Sequence of chain 1.C:
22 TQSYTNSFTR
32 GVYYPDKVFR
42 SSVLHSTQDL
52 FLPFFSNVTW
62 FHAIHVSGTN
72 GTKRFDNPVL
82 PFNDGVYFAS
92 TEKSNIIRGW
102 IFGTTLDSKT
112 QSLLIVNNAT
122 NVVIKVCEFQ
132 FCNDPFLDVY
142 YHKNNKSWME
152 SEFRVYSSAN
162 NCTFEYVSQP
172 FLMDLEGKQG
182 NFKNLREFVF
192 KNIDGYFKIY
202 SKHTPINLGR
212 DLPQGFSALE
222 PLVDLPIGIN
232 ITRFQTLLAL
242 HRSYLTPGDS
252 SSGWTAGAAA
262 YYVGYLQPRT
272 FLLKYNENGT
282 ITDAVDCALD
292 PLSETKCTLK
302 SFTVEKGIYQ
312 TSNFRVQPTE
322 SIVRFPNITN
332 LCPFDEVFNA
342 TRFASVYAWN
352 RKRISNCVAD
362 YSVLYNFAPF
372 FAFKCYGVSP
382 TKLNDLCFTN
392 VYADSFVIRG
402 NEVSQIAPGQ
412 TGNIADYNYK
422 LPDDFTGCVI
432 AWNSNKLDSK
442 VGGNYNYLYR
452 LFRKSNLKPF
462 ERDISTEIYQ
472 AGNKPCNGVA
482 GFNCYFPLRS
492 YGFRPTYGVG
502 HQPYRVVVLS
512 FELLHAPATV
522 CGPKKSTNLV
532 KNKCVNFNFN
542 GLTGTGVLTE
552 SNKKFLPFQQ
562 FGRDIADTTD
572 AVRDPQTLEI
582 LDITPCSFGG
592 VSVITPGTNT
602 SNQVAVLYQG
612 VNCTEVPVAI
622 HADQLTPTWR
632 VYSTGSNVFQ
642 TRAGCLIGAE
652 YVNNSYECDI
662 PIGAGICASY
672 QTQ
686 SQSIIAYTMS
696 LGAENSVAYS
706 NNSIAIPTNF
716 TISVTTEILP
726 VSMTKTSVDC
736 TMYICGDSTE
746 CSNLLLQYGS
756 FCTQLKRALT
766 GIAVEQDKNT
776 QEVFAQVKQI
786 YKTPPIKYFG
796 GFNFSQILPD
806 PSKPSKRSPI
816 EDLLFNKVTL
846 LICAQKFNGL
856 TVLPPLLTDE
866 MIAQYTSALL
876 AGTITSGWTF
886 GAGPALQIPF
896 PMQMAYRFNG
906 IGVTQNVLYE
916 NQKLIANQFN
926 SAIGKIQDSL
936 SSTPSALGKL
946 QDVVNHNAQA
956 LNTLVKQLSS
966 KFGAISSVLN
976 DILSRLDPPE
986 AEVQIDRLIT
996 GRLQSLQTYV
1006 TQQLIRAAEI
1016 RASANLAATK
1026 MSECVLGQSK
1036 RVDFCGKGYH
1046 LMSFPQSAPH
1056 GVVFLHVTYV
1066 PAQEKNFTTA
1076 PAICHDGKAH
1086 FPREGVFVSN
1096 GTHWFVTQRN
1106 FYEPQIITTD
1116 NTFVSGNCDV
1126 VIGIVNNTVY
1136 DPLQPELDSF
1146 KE

A protein and the small-molecule ligand that binds it are described below.
Small molecule (SMILES): CC(=O)N[C@@H]1[C@@H](O)[C@H](O)[C@@H](CO)O[C@H]1O

Binding-site contacts:
Ligand atom O5 contacts residue ASN600 of chain 1.C at 2.4 Å (h-bond).
Ligand atom C8 contacts residue ASN600 of chain 1.C at 4.0 Å.
Ligand atom C7 contacts residue ASN600 of chain 1.C at 3.1 Å.
Ligand atom C1 contacts residue ASN600 of chain 1.C at 1.4 Å.
Ligand atom C5 contacts residue ASN600 of chain 1.C at 3.7 Å.
Ligand atom C4 contacts residue ASN600 of chain 1.C at 4.2 Å.
Ligand atom C2 contacts residue ASN600 of chain 1.C at 2.4 Å.
Ligand atom C3 contacts residue ASN600 of chain 1.C at 3.8 Å.
Ligand atom O7 contacts residue ASN600 of chain 1.C at 3.0 Å (h-bond).
Ligand atom N2 contacts residue ASN600 of chain 1.C at 2.9 Å (h-bond).